A small-molecule ligand and the protein it binds are described below.
Small molecule (SMILES): OC[C@H]1O[C@H](O)[C@@H](O)[C@@H](O)[C@@H]1O

Sequence of chain 1.H:
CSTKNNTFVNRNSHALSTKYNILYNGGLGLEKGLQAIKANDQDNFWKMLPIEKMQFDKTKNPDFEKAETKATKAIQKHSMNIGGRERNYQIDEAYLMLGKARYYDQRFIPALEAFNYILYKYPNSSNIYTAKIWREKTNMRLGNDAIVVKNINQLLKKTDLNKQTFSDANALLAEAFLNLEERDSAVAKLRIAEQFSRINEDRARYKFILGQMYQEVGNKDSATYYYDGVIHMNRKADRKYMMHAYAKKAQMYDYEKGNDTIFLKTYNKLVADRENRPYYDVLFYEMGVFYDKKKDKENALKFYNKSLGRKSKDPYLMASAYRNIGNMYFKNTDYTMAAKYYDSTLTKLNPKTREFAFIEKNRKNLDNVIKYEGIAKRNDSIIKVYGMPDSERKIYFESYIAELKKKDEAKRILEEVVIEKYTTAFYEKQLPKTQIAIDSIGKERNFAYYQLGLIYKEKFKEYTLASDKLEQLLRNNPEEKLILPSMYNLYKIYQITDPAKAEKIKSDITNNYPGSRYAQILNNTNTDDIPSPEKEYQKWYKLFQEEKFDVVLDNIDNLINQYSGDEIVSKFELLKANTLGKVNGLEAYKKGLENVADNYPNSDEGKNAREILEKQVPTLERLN

Binding-site contacts:
Ligand atom C5 contacts residue SER212 of chain 1.H at 2.8 Å.
Ligand atom C4 contacts residue SER212 of chain 1.H at 3.3 Å.
Ligand atom O2 contacts residue SER212 of chain 1.H at 3.5 Å (h-bond).
Ligand atom C6 contacts residue SER212 of chain 1.H at 4.2 Å.
Ligand atom C1 contacts residue PHE204 of chain 1.H at 4.0 Å (hydrophobic).
Ligand atom C2 contacts residue SER212 of chain 1.H at 2.1 Å.
Ligand atom C1 contacts residue SER212 of chain 1.H at 1.4 Å.
Ligand atom O6 contacts residue ALA215 of chain 1.H at 4.2 Å.
Ligand atom O3 contacts residue SER212 of chain 1.H at 4.0 Å.
Ligand atom C3 contacts residue SER212 of chain 1.H at 2.7 Å.
Ligand atom O4 contacts residue ASP211 of chain 1.H at 4.5 Å.
Ligand atom O4 contacts residue SER212 of chain 1.H at 4.3 Å.
Ligand atom C2 contacts residue PHE204 of chain 1.H at 4.4 Å (hydrophobic).
Ligand atom C2 contacts residue GLU209 of chain 1.H at 4.0 Å.
Ligand atom O5 contacts residue SER212 of chain 1.H at 2.4 Å (h-bond).
Ligand atom C5 contacts residue ASP211 of chain 1.H at 4.2 Å.